Sequence of chain 1.B:
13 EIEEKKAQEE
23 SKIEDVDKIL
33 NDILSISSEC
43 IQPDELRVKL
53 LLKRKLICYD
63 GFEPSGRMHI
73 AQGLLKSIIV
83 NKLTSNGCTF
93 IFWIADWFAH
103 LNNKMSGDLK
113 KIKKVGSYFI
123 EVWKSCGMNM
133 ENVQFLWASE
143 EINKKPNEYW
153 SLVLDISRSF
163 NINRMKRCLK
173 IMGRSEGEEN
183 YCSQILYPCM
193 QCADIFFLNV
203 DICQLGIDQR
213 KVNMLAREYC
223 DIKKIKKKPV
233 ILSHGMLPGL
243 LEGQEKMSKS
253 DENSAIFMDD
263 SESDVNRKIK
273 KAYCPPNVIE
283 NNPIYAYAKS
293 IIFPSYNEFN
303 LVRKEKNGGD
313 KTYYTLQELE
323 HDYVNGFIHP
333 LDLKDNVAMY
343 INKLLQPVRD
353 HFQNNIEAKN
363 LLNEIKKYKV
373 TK

Binding-site contacts:
Ligand atom N32 contacts residue ALA73 of chain 1.B at 3.4 Å.
Ligand atom O08 contacts residue TYR61 of chain 1.B at 2.7 Å (h-bond).
Ligand atom C06 contacts residue GLN193 of chain 1.B at 3.5 Å.
Ligand atom C27 contacts residue MLI1 of chain 1.J at 3.2 Å.
Ligand atom N31 contacts residue MET249 of chain 1.B at 2.7 Å (h-bond).
Ligand atom O12 contacts residue ILE173 of chain 1.B at 3.3 Å (h-bond).
Ligand atom O12 contacts residue TYR189 of chain 1.B at 3.4 Å (h-bond).
Ligand atom N01 contacts residue GLN211 of chain 1.B at 3.0 Å (h-bond).
Ligand atom O08 contacts residue TRP95 of chain 1.B at 3.5 Å.
Ligand atom O16 contacts residue GLU65 of chain 1.B at 3.0 Å (salt-bridge).
Ligand atom N01 contacts residue TYR189 of chain 1.B at 2.7 Å (h-bond).
Ligand atom N01 contacts residue GLN193 of chain 1.B at 2.8 Å (h-bond).
Ligand atom N01 contacts residue ILE173 of chain 1.B at 3.0 Å (h-bond).
Ligand atom C07 contacts residue TYR61 of chain 1.B at 3.5 Å (hydrophobic).
Ligand atom C24 contacts residue ASP62 of chain 1.B at 3.5 Å.
Ligand atom C06 contacts residue TYR61 of chain 1.B at 3.5 Å (hydrophobic).
Ligand atom O23 contacts residue GLY208 of chain 1.B at 3.0 Å (h-bond).
Ligand atom C03 contacts residue GLY63 of chain 1.B at 3.5 Å.
Ligand atom N28 contacts residue MLI1 of chain 1.J at 2.9 Å (h-bond).
Ligand atom C10 contacts residue GLN193 of chain 1.B at 3.4 Å.
Ligand atom N28 contacts residue HIS71 of chain 1.B at 3.5 Å.
Ligand atom C19 contacts residue GLY63 of chain 1.B at 3.5 Å.
Ligand atom C07 contacts residue TRP95 of chain 1.B at 3.5 Å (hydrophobic).
Ligand atom C05 contacts residue GLY63 of chain 1.B at 3.5 Å.
Ligand atom O12 contacts residue GLU65 of chain 1.B at 3.4 Å (salt-bridge).
Ligand atom N32 contacts residue LEU239 of chain 1.B at 2.8 Å (h-bond).
Ligand atom O25 contacts residue GLY208 of chain 1.B at 3.1 Å (h-bond).
Ligand atom O25 contacts residue ASP62 of chain 1.B at 2.5 Å (salt-bridge).
Ligand atom C07 contacts residue GLN193 of chain 1.B at 3.5 Å.
Ligand atom C33 contacts residue LEU239 of chain 1.B at 3.5 Å (hydrophobic).
Ligand atom O23 contacts residue ASP210 of chain 1.B at 2.6 Å (salt-bridge).
Ligand atom O08 contacts residue ASP196 of chain 1.B at 2.4 Å (salt-bridge).
Ligand atom O25 contacts residue LEU207 of chain 1.B at 3.4 Å.
Ligand atom N28 contacts residue LYS248 of chain 1.B at 3.0 Å (salt-bridge).
Ligand atom C07 contacts residue ASP196 of chain 1.B at 3.2 Å.
Ligand atom N34 contacts residue HIS236 of chain 1.B at 3.0 Å (h-bond).
Ligand atom C09 contacts residue ASP196 of chain 1.B at 3.2 Å.
Ligand atom C18 contacts residue GLY63 of chain 1.B at 3.1 Å.
Ligand atom N31 contacts residue LEU239 of chain 1.B at 3.0 Å (h-bond).
Ligand atom C02 contacts residue GLN211 of chain 1.B at 3.0 Å.

The small molecule below binds the protein below.
Small molecule (SMILES): Nc1ncnc2c1ncn2[C@@H]1O[C@H](COP(=O)(O)OC(=O)[C@@H](N)Cc2ccc(O)cc2)[C@@H](O)[C@H]1O